Binding-site contacts:
Ligand atom O2G contacts residue GLY140 of chain 1.A at 3.7 Å.
Ligand atom N1 contacts residue THR187 of chain 1.A at 3.5 Å (h-bond).
Ligand atom O3A contacts residue GLY138 of chain 1.A at 3.7 Å.
Ligand atom PG contacts residue MG1 of chain 1.B at 3.2 Å.
Ligand atom O2A contacts residue PHE141 of chain 1.A at 3.0 Å (h-bond).
Ligand atom O2A contacts residue GLY140 of chain 1.A at 3.4 Å (h-bond).
Ligand atom O2G contacts residue MG1 of chain 1.B at 2.0 Å.
Ligand atom O1A contacts residue ASN54 of chain 1.A at 2.8 Å (h-bond).
Ligand atom O1G contacts residue GLY138 of chain 1.A at 2.9 Å.
Ligand atom C4 contacts residue MET101 of chain 1.A at 3.6 Å (hydrophobic).
Ligand atom PA contacts residue PHE141 of chain 1.A at 3.6 Å.
Ligand atom PA contacts residue MG1 of chain 1.B at 3.3 Å.
Ligand atom O1G contacts residue GLY135 of chain 1.A at 2.8 Å (h-bond).
Ligand atom O1G contacts residue VAL139 of chain 1.A at 3.1 Å (h-bond).
Ligand atom O2A contacts residue VAL139 of chain 1.A at 3.5 Å.
Ligand atom O3G contacts residue GLY135 of chain 1.A at 2.7 Å (h-bond).
Ligand atom N3B contacts residue MG1 of chain 1.B at 3.6 Å.
Ligand atom N3 contacts residue EDO1 of chain 1.C at 2.8 Å (h-bond).
Ligand atom O2G contacts residue GLU50 of chain 1.A at 3.7 Å.
Ligand atom PG contacts residue GLY135 of chain 1.A at 3.3 Å.
Ligand atom O1G contacts residue GLY140 of chain 1.A at 3.2 Å (h-bond).
Ligand atom N6 contacts residue ASP96 of chain 1.A at 3.0 Å (salt-bridge).
Ligand atom N6 contacts residue THR187 of chain 1.A at 3.7 Å.
Ligand atom N3 contacts residue MET101 of chain 1.A at 3.5 Å.
Ligand atom O1A contacts residue PHE141 of chain 1.A at 3.1 Å (h-bond).
Ligand atom C1' contacts residue MET101 of chain 1.A at 3.7 Å (hydrophobic).
Ligand atom O2' contacts residue EDO1 of chain 1.C at 2.6 Å (h-bond).
Ligand atom O2B contacts residue ASN54 of chain 1.A at 3.0 Å (h-bond).
Ligand atom N7 contacts residue ASN54 of chain 1.A at 3.4 Å.
Ligand atom O1A contacts residue MG1 of chain 1.B at 2.2 Å.
Ligand atom C2' contacts residue EDO1 of chain 1.C at 3.6 Å.
Ligand atom C8 contacts residue ASN54 of chain 1.A at 3.7 Å.
Ligand atom C2 contacts residue EDO1 of chain 1.C at 3.3 Å.
Ligand atom O4' contacts residue LEU110 of chain 1.A at 3.7 Å.
Ligand atom O3A contacts residue MG1 of chain 1.B at 3.4 Å.
Ligand atom PB contacts residue MG1 of chain 1.B at 3.1 Å.
Ligand atom C2 contacts residue ALA58 of chain 1.A at 3.7 Å (hydrophobic).
Ligand atom O2B contacts residue MG1 of chain 1.B at 2.0 Å.
Ligand atom N1 contacts residue ALA58 of chain 1.A at 3.3 Å.
Ligand atom O2' contacts residue ASN109 of chain 1.A at 3.5 Å (h-bond).

Sequence of chain 1.A:
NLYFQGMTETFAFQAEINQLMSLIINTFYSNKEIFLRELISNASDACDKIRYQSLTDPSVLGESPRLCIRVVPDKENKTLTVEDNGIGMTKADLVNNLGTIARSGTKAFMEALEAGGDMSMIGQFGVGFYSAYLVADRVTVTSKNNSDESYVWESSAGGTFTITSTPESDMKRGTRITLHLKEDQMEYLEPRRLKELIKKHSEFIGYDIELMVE

A protein and the small-molecule ligand that binds it are described below.
Small molecule (SMILES): Nc1ncnc2c1ncn2[C@@H]1O[C@H](CO[P](=O)(O)O[P](=O)(O)NP(=O)(O)O)[C@@H](O)[C@H]1O